The small molecule below binds the protein below.
Small molecule (SMILES): CC(=O)N[C@H]1[C@H](O[C@@H]2[C@H](O[C@]3(C(=O)O)C[C@H](O)[C@@H](NC(C)=O)[C@H]([C@H](O)[C@H](O)CO)O3)[C@@H](O)[C@H](O)O[C@@H]2CO)O[C@H](CO)[C@H](O)[C@@H]1O

Sequence of chain 1.E:
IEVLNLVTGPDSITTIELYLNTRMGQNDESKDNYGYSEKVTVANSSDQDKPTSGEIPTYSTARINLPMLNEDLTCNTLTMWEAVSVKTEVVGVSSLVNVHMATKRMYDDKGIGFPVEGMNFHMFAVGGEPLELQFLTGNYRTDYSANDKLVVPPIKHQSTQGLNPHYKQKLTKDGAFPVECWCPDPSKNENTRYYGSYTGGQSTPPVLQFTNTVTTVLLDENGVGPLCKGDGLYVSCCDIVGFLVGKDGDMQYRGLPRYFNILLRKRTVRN

Binding-site contacts:
Ligand atom O7 contacts residue ASN53 of chain 1.A at 4.2 Å.
Ligand atom N5 contacts residue VAL51 of chain 1.A at 4.3 Å.
Ligand atom C11 contacts residue VAL51 of chain 1.A at 4.0 Å (hydrophobic).
Ligand atom O9 contacts residue ARG114 of chain 1.E at 2.9 Å (salt-bridge).
Ligand atom O4 contacts residue LYS59 of chain 1.A at 2.6 Å (salt-bridge).
Ligand atom O9 contacts residue VAL51 of chain 1.A at 3.0 Å (h-bond).
Ligand atom O10 contacts residue GLN57 of chain 1.A at 3.2 Å (h-bond).
Ligand atom O1B contacts residue THR50 of chain 1.A at 4.3 Å.
Ligand atom C10 contacts residue ALA52 of chain 1.A at 3.9 Å (hydrophobic).
Ligand atom O10 contacts residue ALA52 of chain 1.A at 3.6 Å.
Ligand atom C8 contacts residue VAL51 of chain 1.A at 3.9 Å (hydrophobic).
Ligand atom N5 contacts residue LYS59 of chain 1.A at 3.4 Å (salt-bridge).
Ligand atom C9 contacts residue VAL51 of chain 1.A at 3.5 Å (hydrophobic).
Ligand atom C11 contacts residue THR50 of chain 1.A at 3.5 Å.
Ligand atom C11 contacts residue LYS59 of chain 1.A at 3.5 Å.
Ligand atom C10 contacts residue LYS59 of chain 1.A at 3.1 Å.
Ligand atom C6 contacts residue THR50 of chain 1.A at 3.8 Å.
Ligand atom N5 contacts residue THR50 of chain 1.A at 2.9 Å (h-bond).
Ligand atom C10 contacts residue VAL51 of chain 1.A at 4.1 Å (hydrophobic).
Ligand atom O8 contacts residue THR50 of chain 1.A at 3.7 Å.
Ligand atom C4 contacts residue LYS59 of chain 1.A at 3.4 Å.
Ligand atom O7 contacts residue ALA52 of chain 1.A at 4.2 Å.
Ligand atom O10 contacts residue LYS59 of chain 1.A at 3.0 Å (salt-bridge).
Ligand atom C11 contacts residue HIS109 of chain 1.E at 3.8 Å.
Ligand atom O1A contacts residue THR61 of chain 1.A at 3.5 Å.
Ligand atom C11 contacts residue PRO60 of chain 1.A at 3.8 Å (hydrophobic).
Ligand atom C11 contacts residue ALA52 of chain 1.A at 3.6 Å (hydrophobic).
Ligand atom C10 contacts residue THR50 of chain 1.A at 3.7 Å.
Ligand atom O7 contacts residue VAL51 of chain 1.A at 2.7 Å (h-bond).
Ligand atom C5 contacts residue LYS59 of chain 1.A at 4.0 Å.
Ligand atom O10 contacts residue ASP58 of chain 1.A at 3.9 Å.
Ligand atom O9 contacts residue THR50 of chain 1.A at 3.6 Å.
Ligand atom C5 contacts residue THR50 of chain 1.A at 3.9 Å.
Ligand atom C9 contacts residue ARG114 of chain 1.E at 3.6 Å.
Ligand atom C7 contacts residue VAL51 of chain 1.A at 3.2 Å (hydrophobic).
Ligand atom C1 contacts residue THR61 of chain 1.A at 4.1 Å.
Ligand atom C7 contacts residue THR50 of chain 1.A at 3.8 Å.
Ligand atom C4 contacts residue THR61 of chain 1.A at 4.1 Å.
Ligand atom C8 contacts residue THR50 of chain 1.A at 4.2 Å.
Ligand atom C11 contacts residue ASP58 of chain 1.A at 3.9 Å.

Sequence of chain 1.A:
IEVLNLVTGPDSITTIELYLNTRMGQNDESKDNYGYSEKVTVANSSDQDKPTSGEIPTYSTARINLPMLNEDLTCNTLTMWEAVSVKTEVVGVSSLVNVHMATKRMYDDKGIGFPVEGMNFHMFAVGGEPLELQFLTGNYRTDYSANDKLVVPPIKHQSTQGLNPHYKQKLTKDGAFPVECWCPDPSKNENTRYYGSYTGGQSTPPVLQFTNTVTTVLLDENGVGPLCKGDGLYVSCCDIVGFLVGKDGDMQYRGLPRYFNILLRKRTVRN